Sequence of chain 4.C:
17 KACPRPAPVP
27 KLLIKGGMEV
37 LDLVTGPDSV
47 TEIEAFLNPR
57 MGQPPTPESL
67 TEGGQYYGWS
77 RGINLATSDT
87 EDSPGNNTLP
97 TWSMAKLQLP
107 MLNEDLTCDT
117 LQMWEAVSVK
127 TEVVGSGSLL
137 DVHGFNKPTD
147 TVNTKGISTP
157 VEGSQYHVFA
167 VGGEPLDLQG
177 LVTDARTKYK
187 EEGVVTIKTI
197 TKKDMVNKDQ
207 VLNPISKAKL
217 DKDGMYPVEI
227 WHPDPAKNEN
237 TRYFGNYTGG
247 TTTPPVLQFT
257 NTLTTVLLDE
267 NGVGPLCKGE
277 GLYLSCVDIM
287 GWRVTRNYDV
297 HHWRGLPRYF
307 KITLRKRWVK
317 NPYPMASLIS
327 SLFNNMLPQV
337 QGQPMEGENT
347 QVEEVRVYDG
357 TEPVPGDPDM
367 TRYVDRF

Binding-site contacts:
Ligand atom O3 contacts residue ARG77 of chain 4.B at 4.1 Å.
Ligand atom C9 contacts residue ARG77 of chain 4.B at 3.5 Å.
Ligand atom C1 contacts residue TYR72 of chain 4.B at 3.7 Å (hydrophobic).
Ligand atom C6 contacts residue ASN93 of chain 4.B at 3.2 Å.
Ligand atom C11 contacts residue ASP85 of chain 4.C at 3.7 Å.
Ligand atom C3 contacts residue VAL296 of chain 4.B at 3.5 Å (hydrophobic).
Ligand atom N5 contacts residue TYR72 of chain 4.B at 2.8 Å (h-bond).
Ligand atom C5 contacts residue ASN93 of chain 4.B at 4.0 Å.
Ligand atom O3 contacts residue GLY78 of chain 4.B at 3.0 Å.
Ligand atom C3 contacts residue ARG77 of chain 4.B at 4.0 Å.
Ligand atom O4 contacts residue GLY78 of chain 4.B at 3.1 Å.
Ligand atom C2 contacts residue GLY78 of chain 4.B at 3.9 Å.
Ligand atom O4 contacts residue VAL296 of chain 4.B at 4.2 Å.
Ligand atom C6 contacts residue TYR72 of chain 4.B at 3.9 Å (hydrophobic).
Ligand atom C2 contacts residue VAL296 of chain 4.B at 4.3 Å (hydrophobic).
Ligand atom O4 contacts residue HIS298 of chain 4.B at 3.1 Å (h-bond).
Ligand atom O1A contacts residue TYR72 of chain 4.B at 3.0 Å.
Ligand atom C4 contacts residue ARG77 of chain 4.B at 3.8 Å.
Ligand atom C5 contacts residue TYR72 of chain 4.B at 3.7 Å (hydrophobic).
Ligand atom O1A contacts residue ARG77 of chain 4.B at 3.2 Å (salt-bridge).
Ligand atom C1 contacts residue ARG77 of chain 4.B at 3.3 Å.
Ligand atom O4 contacts residue THR291 of chain 4.B at 3.3 Å.
Ligand atom O1A contacts residue GLY78 of chain 4.B at 3.9 Å.
Ligand atom O1B contacts residue TYR72 of chain 4.B at 3.8 Å.
Ligand atom O4 contacts residue ILE79 of chain 4.B at 3.8 Å.
Ligand atom O3 contacts residue ASN80 of chain 4.B at 3.9 Å.
Ligand atom C4 contacts residue HIS298 of chain 4.B at 3.5 Å.
Ligand atom C11 contacts residue TYR72 of chain 4.B at 3.5 Å (hydrophobic).
Ligand atom O4 contacts residue ASN80 of chain 4.B at 4.3 Å.
Ligand atom O3 contacts residue VAL296 of chain 4.B at 3.9 Å.
Ligand atom C4 contacts residue TYR72 of chain 4.B at 3.9 Å (hydrophobic).
Ligand atom C1 contacts residue GLY78 of chain 4.B at 4.1 Å.
Ligand atom C5 contacts residue ARG77 of chain 4.B at 4.2 Å.
Ligand atom C4 contacts residue GLY78 of chain 4.B at 3.3 Å.
Ligand atom O1B contacts residue ARG77 of chain 4.B at 2.7 Å (salt-bridge).
Ligand atom O6 contacts residue ASN93 of chain 4.B at 3.5 Å (h-bond).
Ligand atom C3 contacts residue HIS298 of chain 4.B at 3.5 Å.
Ligand atom C10 contacts residue TYR72 of chain 4.B at 3.6 Å (hydrophobic).
Ligand atom C3 contacts residue GLY78 of chain 4.B at 3.8 Å.
Ligand atom C3 contacts residue GLY78 of chain 4.B at 3.8 Å.

Sequence of chain 4.B:
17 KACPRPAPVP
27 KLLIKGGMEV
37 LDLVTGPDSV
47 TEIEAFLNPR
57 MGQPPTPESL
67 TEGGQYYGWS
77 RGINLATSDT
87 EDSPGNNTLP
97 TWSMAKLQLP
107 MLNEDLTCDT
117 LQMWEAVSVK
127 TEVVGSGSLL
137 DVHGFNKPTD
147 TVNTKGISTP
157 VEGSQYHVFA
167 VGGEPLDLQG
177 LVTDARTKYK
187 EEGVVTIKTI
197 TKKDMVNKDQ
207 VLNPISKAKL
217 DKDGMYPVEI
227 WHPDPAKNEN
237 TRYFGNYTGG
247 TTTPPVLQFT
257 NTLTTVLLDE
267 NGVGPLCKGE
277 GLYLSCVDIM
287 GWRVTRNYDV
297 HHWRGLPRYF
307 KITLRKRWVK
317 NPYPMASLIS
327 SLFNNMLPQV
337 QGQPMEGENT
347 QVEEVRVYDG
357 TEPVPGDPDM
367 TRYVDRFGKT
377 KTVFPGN

A protein and the small-molecule ligand that binds it are described below.
Small molecule (SMILES): CC(=O)N[C@H]1[C@H]([C@H](O)[C@H](O)CO)O[C@@](O[C@H]2[C@@H](O)[C@@H](CO)O[C@@H](O[C@H]3[C@H](O)[C@@H](O)[C@H](O)O[C@@H]3CO)[C@@H]2O)(C(=O)O)C[C@@H]1O